Sequence of chain 1.B:
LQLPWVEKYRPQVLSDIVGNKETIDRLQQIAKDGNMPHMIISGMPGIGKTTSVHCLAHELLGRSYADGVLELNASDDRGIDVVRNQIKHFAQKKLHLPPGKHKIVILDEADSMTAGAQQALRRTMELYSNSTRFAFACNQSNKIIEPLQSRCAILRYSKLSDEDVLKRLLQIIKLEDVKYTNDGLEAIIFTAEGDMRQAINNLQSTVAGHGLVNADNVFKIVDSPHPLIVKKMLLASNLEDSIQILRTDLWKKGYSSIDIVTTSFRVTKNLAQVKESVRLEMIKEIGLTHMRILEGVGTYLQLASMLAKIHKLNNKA

Binding-site contacts:
Ligand atom PB contacts residue GLY52 of chain 1.B at 3.4 Å.
Ligand atom O2G contacts residue ARG160 of chain 1.C at 3.2 Å (salt-bridge).
Ligand atom O3' contacts residue VAL12 of chain 1.B at 2.4 Å (h-bond).
Ligand atom O2B contacts residue GLY52 of chain 1.B at 3.1 Å (h-bond).
Ligand atom O3B contacts residue LYS55 of chain 1.B at 3.0 Å (salt-bridge).
Ligand atom O3B contacts residue ARG203 of chain 1.B at 3.2 Å (salt-bridge).
Ligand atom C3' contacts residue VAL12 of chain 1.B at 3.3 Å (hydrophobic).
Ligand atom PG contacts residue MG1 of chain 1.N at 3.6 Å.
Ligand atom O2B contacts residue GLY54 of chain 1.B at 2.5 Å (h-bond).
Ligand atom O3G contacts residue LYS55 of chain 1.B at 3.5 Å.
Ligand atom O2' contacts residue ARG16 of chain 1.B at 3.4 Å.
Ligand atom N7 contacts residue ILE53 of chain 1.B at 3.1 Å (h-bond).
Ligand atom O1B contacts residue LYS55 of chain 1.B at 3.2 Å (salt-bridge).
Ligand atom O3B contacts residue PRO51 of chain 1.B at 3.4 Å.
Ligand atom N6 contacts residue ILE23 of chain 1.B at 3.5 Å.
Ligand atom C8 contacts residue GLY54 of chain 1.B at 3.5 Å.
Ligand atom O2B contacts residue LYS55 of chain 1.B at 2.8 Å (salt-bridge).
Ligand atom O2A contacts residue THR56 of chain 1.B at 3.3 Å.
Ligand atom C2 contacts residue ARG174 of chain 1.B at 3.4 Å.
Ligand atom O1A contacts residue ARG203 of chain 1.B at 3.0 Å (salt-bridge).
Ligand atom N7 contacts residue GLY54 of chain 1.B at 3.3 Å.
Ligand atom PG contacts residue ARG203 of chain 1.B at 3.4 Å.
Ligand atom S1G contacts residue ARG203 of chain 1.B at 2.8 Å (salt-bridge).
Ligand atom C4 contacts residue MET202 of chain 1.B at 3.5 Å (hydrophobic).
Ligand atom PB contacts residue LYS55 of chain 1.B at 3.4 Å.
Ligand atom O2G contacts residue MG1 of chain 1.N at 2.1 Å.
Ligand atom O1B contacts residue THR56 of chain 1.B at 3.3 Å (h-bond).
Ligand atom S1G contacts residue ARG160 of chain 1.C at 3.6 Å (salt-bridge).
Ligand atom N6 contacts residue VAL24 of chain 1.B at 2.4 Å (h-bond).
Ligand atom O1A contacts residue THR56 of chain 1.B at 3.3 Å.
Ligand atom O2A contacts residue THR57 of chain 1.B at 3.3 Å.
Ligand atom O3A contacts residue ARG203 of chain 1.B at 2.8 Å (salt-bridge).
Ligand atom O2A contacts residue LYS55 of chain 1.B at 3.3 Å (salt-bridge).
Ligand atom O2B contacts residue ILE53 of chain 1.B at 2.5 Å (h-bond).
Ligand atom O2' contacts residue PRO17 of chain 1.B at 3.3 Å.
Ligand atom O3A contacts residue GLY52 of chain 1.B at 3.5 Å.
Ligand atom O3G contacts residue ASN145 of chain 1.B at 3.0 Å (h-bond).
Ligand atom C5' contacts residue ARG203 of chain 1.B at 3.3 Å.
Ligand atom O2A contacts residue GLY54 of chain 1.B at 3.3 Å.
Ligand atom O3B contacts residue GLY52 of chain 1.B at 2.7 Å (h-bond).

Sequence of chain 1.C:
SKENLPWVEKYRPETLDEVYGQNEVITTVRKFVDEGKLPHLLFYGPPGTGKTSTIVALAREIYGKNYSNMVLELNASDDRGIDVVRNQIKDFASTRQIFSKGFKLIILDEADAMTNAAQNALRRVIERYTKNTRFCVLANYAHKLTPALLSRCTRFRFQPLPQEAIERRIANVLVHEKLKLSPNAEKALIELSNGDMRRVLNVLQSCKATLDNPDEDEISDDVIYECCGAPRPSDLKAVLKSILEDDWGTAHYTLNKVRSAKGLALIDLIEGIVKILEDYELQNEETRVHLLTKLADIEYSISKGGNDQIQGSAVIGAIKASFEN

This protein binds this small molecule.
Small molecule (SMILES): Nc1ncnc2c1ncn2[C@@H]1O[C@H](COP(=O)(O)OP(=O)(O)OP(O)(O)=S)[C@@H](O)[C@H]1O